Binding-site contacts:
Ligand atom C6 contacts residue HIS158 of chain 20.A at 4.0 Å.
Ligand atom O6 contacts residue HIS158 of chain 20.A at 3.4 Å (h-bond).
Ligand atom C4 contacts residue ASN154 of chain 20.A at 4.3 Å.
Ligand atom C5 contacts residue ASN154 of chain 20.A at 3.8 Å.
Ligand atom O3 contacts residue THR160 of chain 20.A at 4.3 Å.
Ligand atom C8 contacts residue ASN154 of chain 20.A at 4.1 Å.
Ligand atom O5 contacts residue HIS158 of chain 20.A at 3.8 Å.
Ligand atom O7 contacts residue THR160 of chain 20.A at 2.5 Å.
Ligand atom O5 contacts residue THR160 of chain 20.A at 3.2 Å.
Ligand atom C7 contacts residue THR160 of chain 20.A at 3.4 Å.
Ligand atom O5 contacts residue ASN154 of chain 20.A at 2.4 Å (h-bond).
Ligand atom N2 contacts residue THR160 of chain 20.A at 3.5 Å.
Ligand atom C7 contacts residue ASN154 of chain 20.A at 3.0 Å.
Ligand atom C3 contacts residue THR160 of chain 20.A at 3.9 Å.
Ligand atom C8 contacts residue ILE152 of chain 20.A at 4.3 Å (hydrophobic).
Ligand atom C2 contacts residue THR160 of chain 20.A at 2.7 Å.
Ligand atom C1 contacts residue THR160 of chain 20.A at 3.0 Å.
Ligand atom O7 contacts residue ASN154 of chain 20.A at 2.7 Å (h-bond).
Ligand atom C4 contacts residue THR160 of chain 20.A at 3.6 Å.
Ligand atom C6 contacts residue THR160 of chain 20.A at 3.7 Å.
Ligand atom C2 contacts residue ASN154 of chain 20.A at 2.5 Å.
Ligand atom O7 contacts residue ASP161 of chain 20.A at 3.7 Å.
Ligand atom C3 contacts residue ASN154 of chain 20.A at 3.9 Å.
Ligand atom C5 contacts residue THR160 of chain 20.A at 3.7 Å.
Ligand atom C1 contacts residue ASN154 of chain 20.A at 1.6 Å.
Ligand atom N2 contacts residue ASN154 of chain 20.A at 3.0 Å (h-bond).
Ligand atom C8 contacts residue VAL153 of chain 20.A at 4.4 Å (hydrophobic).

Sequence of chain 20.A:
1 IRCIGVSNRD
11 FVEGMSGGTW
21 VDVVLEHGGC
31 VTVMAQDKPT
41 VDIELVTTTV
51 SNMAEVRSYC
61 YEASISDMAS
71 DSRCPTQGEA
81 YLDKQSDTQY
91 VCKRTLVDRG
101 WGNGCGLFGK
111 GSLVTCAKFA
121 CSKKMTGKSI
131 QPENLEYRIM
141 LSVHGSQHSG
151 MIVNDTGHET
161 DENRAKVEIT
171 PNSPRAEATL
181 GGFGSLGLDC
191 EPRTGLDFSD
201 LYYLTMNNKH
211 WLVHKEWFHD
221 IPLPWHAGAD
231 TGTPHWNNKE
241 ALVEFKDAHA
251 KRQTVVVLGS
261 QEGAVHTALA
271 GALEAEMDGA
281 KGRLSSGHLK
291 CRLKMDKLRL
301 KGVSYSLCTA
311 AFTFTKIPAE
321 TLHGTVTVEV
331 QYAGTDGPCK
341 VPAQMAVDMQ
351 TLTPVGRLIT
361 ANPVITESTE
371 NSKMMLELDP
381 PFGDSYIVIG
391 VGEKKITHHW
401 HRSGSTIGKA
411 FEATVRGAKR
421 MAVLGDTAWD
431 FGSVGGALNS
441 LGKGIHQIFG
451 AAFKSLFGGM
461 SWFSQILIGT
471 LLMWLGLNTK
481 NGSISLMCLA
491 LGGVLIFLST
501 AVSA

The protein below binds the small molecule below.
Small molecule (SMILES): CC(=O)N[C@@H]1[C@@H](O)[C@H](O)[C@@H](CO)O[C@H]1O